Sequence of chain 2.A:
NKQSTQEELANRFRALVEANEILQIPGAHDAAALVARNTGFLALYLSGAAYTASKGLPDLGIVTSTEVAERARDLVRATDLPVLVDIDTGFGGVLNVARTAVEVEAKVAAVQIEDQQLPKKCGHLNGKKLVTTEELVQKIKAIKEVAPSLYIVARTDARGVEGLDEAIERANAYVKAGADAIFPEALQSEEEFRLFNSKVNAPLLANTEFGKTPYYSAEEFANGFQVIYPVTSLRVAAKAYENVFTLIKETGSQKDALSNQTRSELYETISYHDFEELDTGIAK

Binding-site contacts:
Ligand atom O contacts residue ASP175 of chain 2.A at 3.8 Å.
Ligand atom O3 contacts residue ARG169 of chain 2.A at 3.9 Å.
Ligand atom CB contacts residue GLU172 of chain 2.A at 4.4 Å.
Ligand atom O contacts residue LEU174 of chain 2.A at 3.5 Å (h-bond).
Ligand atom O3 contacts residue LEU174 of chain 2.A at 3.9 Å.
Ligand atom O contacts residue GLU172 of chain 2.A at 4.3 Å.
Ligand atom O contacts residue GLU176 of chain 2.A at 4.3 Å.
Ligand atom C contacts residue ASP175 of chain 2.A at 4.2 Å.
Ligand atom O3 contacts residue GLY173 of chain 2.A at 4.3 Å.
Ligand atom OXT contacts residue ASP175 of chain 2.A at 3.9 Å.
Ligand atom C contacts residue LEU174 of chain 2.A at 3.4 Å (hydrophobic).
Ligand atom O contacts residue GLY173 of chain 2.A at 3.6 Å.
Ligand atom CB contacts residue GLY173 of chain 2.A at 4.0 Å.
Ligand atom CA contacts residue LEU174 of chain 2.A at 3.8 Å (hydrophobic).
Ligand atom C contacts residue GLY173 of chain 2.A at 3.9 Å.
Ligand atom OXT contacts residue LEU174 of chain 2.A at 3.7 Å.
Ligand atom CA contacts residue GLY173 of chain 2.A at 3.8 Å.

The protein below binds the small molecule below.
Small molecule (SMILES): CC(=O)C(=O)O